Binding-site contacts:
Ligand atom O13 contacts residue ASP889 of chain 1.D at 2.7 Å (salt-bridge).
Ligand atom O13 contacts residue TRP890 of chain 1.D at 2.3 Å (h-bond).
Ligand atom C26 contacts residue LEU948 of chain 1.C at 3.4 Å (hydrophobic).
Ligand atom O2 contacts residue ASP889 of chain 1.D at 4.0 Å.
Ligand atom C16 contacts residue TRP944 of chain 1.C at 3.4 Å (hydrophobic).
Ligand atom C27 contacts residue YUV1 of chain 1.P at 3.4 Å.
Ligand atom C32 contacts residue TRP890 of chain 1.D at 3.1 Å (hydrophobic).
Ligand atom C11 contacts residue PHE892 of chain 1.D at 3.8 Å (hydrophobic).
Ligand atom C18 contacts residue ILE947 of chain 1.C at 3.7 Å (hydrophobic).
Ligand atom C11 contacts residue ASP889 of chain 1.D at 3.8 Å.
Ligand atom C31 contacts residue ASP889 of chain 1.D at 3.9 Å.
Ligand atom O8 contacts residue ALA915 of chain 1.C at 3.4 Å (h-bond).
Ligand atom C10 contacts residue PHE892 of chain 1.D at 3.6 Å (hydrophobic).
Ligand atom C3 contacts residue VAL951 of chain 1.C at 3.8 Å (hydrophobic).
Ligand atom C33 contacts residue TRP890 of chain 1.D at 3.6 Å (hydrophobic).
Ligand atom C10 contacts residue YUV1 of chain 1.P at 4.0 Å.
Ligand atom O10 contacts residue ALA915 of chain 1.C at 3.2 Å (h-bond).
Ligand atom C11 contacts residue YUV1 of chain 1.P at 3.6 Å.
Ligand atom C contacts residue LEU870 of chain 1.D at 3.9 Å (hydrophobic).
Ligand atom O3 contacts residue ASP889 of chain 1.D at 3.2 Å (salt-bridge).
Ligand atom O8 contacts residue ALA914 of chain 1.C at 3.9 Å.
Ligand atom O contacts residue YUV1 of chain 1.P at 3.1 Å.
Ligand atom C2 contacts residue TYR900 of chain 1.D at 3.5 Å (hydrophobic).
Ligand atom O8 contacts residue MET917 of chain 1.C at 2.5 Å (h-bond).
Ligand atom O1 contacts residue LEU896 of chain 1.D at 3.8 Å.
Ligand atom C42 contacts residue ALA914 of chain 1.C at 3.1 Å (hydrophobic).
Ligand atom C42 contacts residue MET917 of chain 1.C at 3.1 Å (hydrophobic).
Ligand atom C13 contacts residue YUV1 of chain 1.P at 3.9 Å.
Ligand atom C27 contacts residue ASP889 of chain 1.D at 3.5 Å.
Ligand atom C12 contacts residue YUV1 of chain 1.P at 3.8 Å.
Ligand atom C36 contacts residue ALA914 of chain 1.C at 3.8 Å (hydrophobic).
Ligand atom C3 contacts residue TYR900 of chain 1.D at 3.9 Å (hydrophobic).
Ligand atom C7 contacts residue LEU896 of chain 1.D at 3.9 Å (hydrophobic).
Ligand atom C15 contacts residue TRP944 of chain 1.C at 3.5 Å (hydrophobic).
Ligand atom O12 contacts residue TRP890 of chain 1.D at 3.0 Å (h-bond).
Ligand atom C42 contacts residue ALA915 of chain 1.C at 3.5 Å (hydrophobic).
Ligand atom C14 contacts residue YUV1 of chain 1.P at 3.6 Å.
Ligand atom C29 contacts residue ASP889 of chain 1.D at 3.9 Å.
Ligand atom C32 contacts residue ASP889 of chain 1.D at 3.8 Å.
Ligand atom C5 contacts residue YUV1 of chain 1.P at 3.4 Å.

This protein binds this small molecule.
Small molecule (SMILES): C[C@@H]1CC[C@@]2(OC1)O[C@H]1C[C@H]3[C@@H]4CC=C5C[C@@H](OCC[C@H](CO)CO[C@@H]6O[C@H](CO)[C@@H](O[C@H]7O[C@H](CO)[C@@H](O)[C@H](O)[C@H]7O)[C@H](O)[C@H]6O)CC[C@]5(C)[C@H]4CC[C@]3(C)[C@H]1[C@@H]2C

Sequence of chain 1.C:
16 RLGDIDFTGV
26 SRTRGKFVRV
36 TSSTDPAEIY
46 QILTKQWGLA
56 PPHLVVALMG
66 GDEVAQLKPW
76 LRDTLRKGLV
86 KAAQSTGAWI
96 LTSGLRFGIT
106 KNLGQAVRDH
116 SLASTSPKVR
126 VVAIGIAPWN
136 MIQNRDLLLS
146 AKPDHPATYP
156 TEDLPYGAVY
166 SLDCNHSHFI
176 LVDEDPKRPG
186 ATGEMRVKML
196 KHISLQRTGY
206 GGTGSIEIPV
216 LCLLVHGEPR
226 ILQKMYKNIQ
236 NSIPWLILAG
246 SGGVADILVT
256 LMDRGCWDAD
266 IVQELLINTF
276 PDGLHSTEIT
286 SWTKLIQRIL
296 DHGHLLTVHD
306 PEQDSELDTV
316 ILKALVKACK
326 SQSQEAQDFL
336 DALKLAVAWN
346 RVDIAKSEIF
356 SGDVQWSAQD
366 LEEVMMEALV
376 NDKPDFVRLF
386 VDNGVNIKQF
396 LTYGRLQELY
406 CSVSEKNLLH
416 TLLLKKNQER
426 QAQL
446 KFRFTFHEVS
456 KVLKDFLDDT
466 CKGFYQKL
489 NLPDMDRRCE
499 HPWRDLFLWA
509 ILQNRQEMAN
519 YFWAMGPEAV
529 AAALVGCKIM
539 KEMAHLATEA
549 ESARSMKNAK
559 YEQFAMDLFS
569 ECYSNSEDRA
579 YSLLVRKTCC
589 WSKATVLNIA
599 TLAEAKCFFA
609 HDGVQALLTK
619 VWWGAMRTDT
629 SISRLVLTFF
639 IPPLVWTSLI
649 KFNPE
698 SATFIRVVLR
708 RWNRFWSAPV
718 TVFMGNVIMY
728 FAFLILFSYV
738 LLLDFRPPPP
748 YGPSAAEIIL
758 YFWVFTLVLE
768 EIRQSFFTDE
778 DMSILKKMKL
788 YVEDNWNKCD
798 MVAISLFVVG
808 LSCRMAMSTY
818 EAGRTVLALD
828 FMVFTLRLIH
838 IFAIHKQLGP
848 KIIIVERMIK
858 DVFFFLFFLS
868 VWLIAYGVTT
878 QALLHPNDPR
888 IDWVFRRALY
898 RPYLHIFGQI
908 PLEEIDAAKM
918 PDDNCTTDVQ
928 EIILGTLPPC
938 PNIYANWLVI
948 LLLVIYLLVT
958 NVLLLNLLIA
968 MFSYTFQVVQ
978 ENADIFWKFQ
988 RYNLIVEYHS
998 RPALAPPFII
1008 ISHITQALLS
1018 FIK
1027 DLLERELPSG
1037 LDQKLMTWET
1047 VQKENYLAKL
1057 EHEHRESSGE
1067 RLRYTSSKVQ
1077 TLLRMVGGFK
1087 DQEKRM

Sequence of chain 1.D:
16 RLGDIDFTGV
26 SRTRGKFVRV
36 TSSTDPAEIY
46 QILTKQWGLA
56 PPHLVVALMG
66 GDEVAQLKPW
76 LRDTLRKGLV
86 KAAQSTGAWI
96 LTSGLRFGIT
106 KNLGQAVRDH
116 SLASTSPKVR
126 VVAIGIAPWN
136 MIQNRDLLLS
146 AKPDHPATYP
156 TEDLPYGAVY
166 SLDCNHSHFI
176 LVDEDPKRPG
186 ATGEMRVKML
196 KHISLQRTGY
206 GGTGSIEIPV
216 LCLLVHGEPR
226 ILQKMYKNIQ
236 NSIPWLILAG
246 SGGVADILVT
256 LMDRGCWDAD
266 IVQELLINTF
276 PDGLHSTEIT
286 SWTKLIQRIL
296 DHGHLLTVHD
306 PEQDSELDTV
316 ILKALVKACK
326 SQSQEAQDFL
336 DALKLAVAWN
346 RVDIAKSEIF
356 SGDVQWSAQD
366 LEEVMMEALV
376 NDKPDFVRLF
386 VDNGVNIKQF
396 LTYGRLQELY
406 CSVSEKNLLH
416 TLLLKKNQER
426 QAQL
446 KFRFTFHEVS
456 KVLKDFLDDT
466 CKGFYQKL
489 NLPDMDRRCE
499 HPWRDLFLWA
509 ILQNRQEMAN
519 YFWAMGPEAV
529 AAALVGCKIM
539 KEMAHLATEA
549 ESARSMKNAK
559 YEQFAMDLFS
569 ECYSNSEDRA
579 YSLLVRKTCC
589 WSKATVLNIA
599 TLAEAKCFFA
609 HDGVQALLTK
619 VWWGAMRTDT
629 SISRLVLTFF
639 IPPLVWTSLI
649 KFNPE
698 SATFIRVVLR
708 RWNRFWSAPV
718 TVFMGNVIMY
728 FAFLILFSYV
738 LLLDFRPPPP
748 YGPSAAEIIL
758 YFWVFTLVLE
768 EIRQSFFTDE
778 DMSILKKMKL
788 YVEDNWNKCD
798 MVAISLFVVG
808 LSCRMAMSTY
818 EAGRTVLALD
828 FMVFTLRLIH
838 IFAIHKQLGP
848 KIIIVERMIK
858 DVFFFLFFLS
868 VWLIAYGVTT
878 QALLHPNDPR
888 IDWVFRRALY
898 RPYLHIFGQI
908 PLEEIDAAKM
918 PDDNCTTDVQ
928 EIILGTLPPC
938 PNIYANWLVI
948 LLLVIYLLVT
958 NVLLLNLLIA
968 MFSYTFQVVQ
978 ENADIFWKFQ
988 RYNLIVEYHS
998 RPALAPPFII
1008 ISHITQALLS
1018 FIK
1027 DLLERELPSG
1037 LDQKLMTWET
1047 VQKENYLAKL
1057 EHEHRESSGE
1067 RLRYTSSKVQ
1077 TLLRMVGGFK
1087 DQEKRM